This protein binds this small molecule.
Small molecule (SMILES): C[P](=O)(F)OC1CCCCC1

Sequence of chain 1.B:
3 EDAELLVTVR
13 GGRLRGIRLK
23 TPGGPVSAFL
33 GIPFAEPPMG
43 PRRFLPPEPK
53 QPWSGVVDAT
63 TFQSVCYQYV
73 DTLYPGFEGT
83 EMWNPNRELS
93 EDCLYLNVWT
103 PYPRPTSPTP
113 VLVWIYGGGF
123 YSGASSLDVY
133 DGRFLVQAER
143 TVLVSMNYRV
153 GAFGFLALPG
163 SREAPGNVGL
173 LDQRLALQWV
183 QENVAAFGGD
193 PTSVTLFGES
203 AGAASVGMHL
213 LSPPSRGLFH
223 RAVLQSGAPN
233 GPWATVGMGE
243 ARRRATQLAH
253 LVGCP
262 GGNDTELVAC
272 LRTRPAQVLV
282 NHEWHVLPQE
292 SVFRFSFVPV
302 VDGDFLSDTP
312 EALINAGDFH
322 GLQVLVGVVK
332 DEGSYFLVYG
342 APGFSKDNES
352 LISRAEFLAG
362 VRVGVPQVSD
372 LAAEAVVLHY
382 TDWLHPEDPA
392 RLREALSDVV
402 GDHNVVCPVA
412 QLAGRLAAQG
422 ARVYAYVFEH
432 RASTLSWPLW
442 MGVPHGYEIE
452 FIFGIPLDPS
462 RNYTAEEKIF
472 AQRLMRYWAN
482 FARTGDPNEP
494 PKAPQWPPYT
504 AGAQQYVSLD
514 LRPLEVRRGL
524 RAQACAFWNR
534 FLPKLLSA

Binding-site contacts:
Ligand atom C7 contacts residue GLY121 of chain 1.B at 4.1 Å.
Ligand atom C5 contacts residue SER202 of chain 1.B at 2.4 Å.
Ligand atom C5 contacts residue GLU201 of chain 1.B at 3.1 Å.
Ligand atom O2 contacts residue HIS446 of chain 1.B at 3.4 Å (h-bond).
Ligand atom P1 contacts residue HIS446 of chain 1.B at 3.7 Å.
Ligand atom C5 contacts residue GLY119 of chain 1.B at 4.4 Å.
Ligand atom P1 contacts residue GLY121 of chain 1.B at 3.7 Å.
Ligand atom O2 contacts residue GLY121 of chain 1.B at 4.4 Å.
Ligand atom C6 contacts residue GLU201 of chain 1.B at 4.3 Å.
Ligand atom P1 contacts residue SER202 of chain 1.B at 1.4 Å.
Ligand atom C3 contacts residue TRP85 of chain 1.B at 3.8 Å (hydrophobic).
Ligand atom C4 contacts residue SER202 of chain 1.B at 3.3 Å.
Ligand atom C2 contacts residue HIS446 of chain 1.B at 4.2 Å.
Ligand atom C7 contacts residue PHE337 of chain 1.B at 4.1 Å (hydrophobic).
Ligand atom C1 contacts residue SER202 of chain 1.B at 4.5 Å.
Ligand atom C1 contacts residue HIS446 of chain 1.B at 3.9 Å.
Ligand atom C4 contacts residue HIS446 of chain 1.B at 3.8 Å.
Ligand atom O1 contacts residue ALA203 of chain 1.B at 3.3 Å (h-bond).
Ligand atom O1 contacts residue GLY119 of chain 1.B at 4.1 Å.
Ligand atom C3 contacts residue GLU201 of chain 1.B at 3.5 Å.
Ligand atom C7 contacts residue SER202 of chain 1.B at 2.8 Å.
Ligand atom C6 contacts residue HIS446 of chain 1.B at 2.9 Å.
Ligand atom C5 contacts residue GLY120 of chain 1.B at 3.8 Å.
Ligand atom P1 contacts residue GLY120 of chain 1.B at 4.2 Å.
Ligand atom C5 contacts residue HIS446 of chain 1.B at 3.3 Å.
Ligand atom C6 contacts residue SER202 of chain 1.B at 3.1 Å.
Ligand atom O1 contacts residue SER202 of chain 1.B at 1.7 Å (h-bond).
Ligand atom O1 contacts residue GLY121 of chain 1.B at 2.3 Å (h-bond).
Ligand atom C4 contacts residue GLY120 of chain 1.B at 4.4 Å.
Ligand atom C7 contacts residue PHE296 of chain 1.B at 3.6 Å (hydrophobic).
Ligand atom O2 contacts residue PHE337 of chain 1.B at 3.7 Å.
Ligand atom C7 contacts residue TRP235 of chain 1.B at 4.2 Å (hydrophobic).
Ligand atom C7 contacts residue PHE294 of chain 1.B at 3.3 Å (hydrophobic).
Ligand atom C2 contacts residue TRP85 of chain 1.B at 4.2 Å (hydrophobic).
Ligand atom P1 contacts residue ALA203 of chain 1.B at 3.8 Å.
Ligand atom O1 contacts residue GLY120 of chain 1.B at 2.9 Å (h-bond).
Ligand atom O2 contacts residue SER202 of chain 1.B at 2.7 Å (h-bond).
Ligand atom C4 contacts residue GLU201 of chain 1.B at 2.2 Å.